Sequence of chain 1.C:
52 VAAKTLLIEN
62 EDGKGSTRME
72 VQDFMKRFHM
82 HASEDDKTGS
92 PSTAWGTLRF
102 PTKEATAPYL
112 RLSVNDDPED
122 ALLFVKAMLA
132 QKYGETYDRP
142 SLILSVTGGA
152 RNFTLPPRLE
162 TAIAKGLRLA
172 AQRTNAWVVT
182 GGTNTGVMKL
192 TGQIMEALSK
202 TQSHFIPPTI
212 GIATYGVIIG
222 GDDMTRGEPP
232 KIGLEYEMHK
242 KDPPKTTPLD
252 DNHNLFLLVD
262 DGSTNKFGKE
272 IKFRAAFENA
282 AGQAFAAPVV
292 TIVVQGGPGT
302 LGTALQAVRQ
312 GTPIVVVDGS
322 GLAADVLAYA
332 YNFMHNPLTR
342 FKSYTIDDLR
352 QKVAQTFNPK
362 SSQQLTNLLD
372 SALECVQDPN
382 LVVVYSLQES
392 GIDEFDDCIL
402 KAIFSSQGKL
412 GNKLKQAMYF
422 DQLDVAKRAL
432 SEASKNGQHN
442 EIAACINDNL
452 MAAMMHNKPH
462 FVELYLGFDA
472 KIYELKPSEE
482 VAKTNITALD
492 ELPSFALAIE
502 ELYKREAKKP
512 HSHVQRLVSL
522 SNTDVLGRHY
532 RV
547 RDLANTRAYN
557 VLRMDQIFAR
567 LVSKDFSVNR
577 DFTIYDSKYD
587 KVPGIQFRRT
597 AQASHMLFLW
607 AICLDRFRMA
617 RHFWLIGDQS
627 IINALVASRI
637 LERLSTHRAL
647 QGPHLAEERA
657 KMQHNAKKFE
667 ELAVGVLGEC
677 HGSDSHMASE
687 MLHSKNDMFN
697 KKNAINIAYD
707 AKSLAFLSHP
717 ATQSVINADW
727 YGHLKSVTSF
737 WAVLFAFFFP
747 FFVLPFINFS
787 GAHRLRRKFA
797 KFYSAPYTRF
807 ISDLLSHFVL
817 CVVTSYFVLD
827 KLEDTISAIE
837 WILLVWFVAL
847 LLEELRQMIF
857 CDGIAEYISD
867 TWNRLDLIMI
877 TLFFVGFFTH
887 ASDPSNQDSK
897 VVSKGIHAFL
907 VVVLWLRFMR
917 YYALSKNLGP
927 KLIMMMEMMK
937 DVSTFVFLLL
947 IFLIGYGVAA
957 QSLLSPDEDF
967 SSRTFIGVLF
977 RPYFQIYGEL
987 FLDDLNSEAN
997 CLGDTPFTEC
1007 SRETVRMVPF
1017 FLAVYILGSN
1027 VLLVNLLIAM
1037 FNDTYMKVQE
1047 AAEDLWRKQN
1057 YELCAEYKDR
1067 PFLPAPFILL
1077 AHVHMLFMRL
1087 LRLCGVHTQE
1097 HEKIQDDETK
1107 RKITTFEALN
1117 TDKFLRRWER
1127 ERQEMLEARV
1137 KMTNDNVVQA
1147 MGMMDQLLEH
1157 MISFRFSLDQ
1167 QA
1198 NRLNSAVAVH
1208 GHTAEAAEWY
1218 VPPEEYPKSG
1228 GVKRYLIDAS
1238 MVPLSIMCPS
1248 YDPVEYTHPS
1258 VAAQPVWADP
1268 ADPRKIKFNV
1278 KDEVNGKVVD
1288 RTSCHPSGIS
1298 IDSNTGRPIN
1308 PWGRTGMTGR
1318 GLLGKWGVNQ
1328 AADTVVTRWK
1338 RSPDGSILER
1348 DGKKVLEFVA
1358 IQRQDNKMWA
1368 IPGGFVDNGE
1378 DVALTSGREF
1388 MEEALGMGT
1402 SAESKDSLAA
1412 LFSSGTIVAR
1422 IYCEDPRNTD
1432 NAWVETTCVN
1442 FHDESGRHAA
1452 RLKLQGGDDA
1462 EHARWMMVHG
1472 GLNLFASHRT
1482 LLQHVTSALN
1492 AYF

This small molecule binds to this protein.
Small molecule (SMILES): Nc1ncnc2c1ncn2[C@@H]1O[C@H](CO[P](=O)(O)O[P](=O)(O)OC[C@H]2O[C@@H](O)[C@H](O)[C@@H]2O)[C@@H](O)[C@H]1O

Binding-site contacts:
Ligand atom O1A contacts residue ARG152 of chain 1.C at 2.9 Å (salt-bridge).
Ligand atom O2' contacts residue PHE268 of chain 1.C at 3.5 Å.
Ligand atom N9 contacts residue PHE268 of chain 1.C at 3.3 Å.
Ligand atom O3A contacts residue ALA151 of chain 1.C at 3.0 Å (h-bond).
Ligand atom N1 contacts residue ALA151 of chain 1.C at 3.5 Å.
Ligand atom C5D contacts residue GLY149 of chain 1.C at 3.5 Å.
Ligand atom PA contacts residue ALA151 of chain 1.C at 3.6 Å.
Ligand atom C1D contacts residue GLY149 of chain 1.C at 3.5 Å.
Ligand atom C2D contacts residue THR148 of chain 1.C at 3.4 Å.
Ligand atom O2D contacts residue ARG275 of chain 1.C at 2.9 Å (salt-bridge).
Ligand atom C1' contacts residue PHE268 of chain 1.C at 3.7 Å (hydrophobic).
Ligand atom C5 contacts residue PHE268 of chain 1.C at 3.7 Å (hydrophobic).
Ligand atom O4' contacts residue ARG152 of chain 1.C at 3.3 Å.
Ligand atom N1 contacts residue THR184 of chain 1.C at 3.1 Å (h-bond).
Ligand atom O1D contacts residue GLY149 of chain 1.C at 2.8 Å (h-bond).
Ligand atom O1A contacts residue ASN153 of chain 1.C at 2.8 Å (h-bond).
Ligand atom O2D contacts residue THR304 of chain 1.C at 3.6 Å.
Ligand atom O1A contacts residue GLY150 of chain 1.C at 3.4 Å.
Ligand atom C2 contacts residue ALA151 of chain 1.C at 3.7 Å (hydrophobic).
Ligand atom O3A contacts residue GLY150 of chain 1.C at 3.4 Å.
Ligand atom C6 contacts residue ALA151 of chain 1.C at 3.6 Å (hydrophobic).
Ligand atom C5' contacts residue ARG152 of chain 1.C at 3.8 Å.
Ligand atom C8 contacts residue PHE268 of chain 1.C at 3.4 Å (hydrophobic).
Ligand atom O4D contacts residue GLY149 of chain 1.C at 3.1 Å (h-bond).
Ligand atom N3 contacts residue PHE268 of chain 1.C at 3.7 Å.
Ligand atom O2B contacts residue THR301 of chain 1.C at 2.7 Å (h-bond).
Ligand atom N7 contacts residue PHE268 of chain 1.C at 3.5 Å.
Ligand atom C2 contacts residue THR248 of chain 1.C at 3.7 Å.
Ligand atom C4 contacts residue PHE268 of chain 1.C at 3.3 Å (hydrophobic).
Ligand atom O1D contacts residue THR148 of chain 1.C at 3.0 Å (h-bond).
Ligand atom C5D contacts residue THR301 of chain 1.C at 3.2 Å.
Ligand atom C3D contacts residue GLY300 of chain 1.C at 3.8 Å.
Ligand atom O2B contacts residue GLY297 of chain 1.C at 3.8 Å.
Ligand atom PA contacts residue GLY150 of chain 1.C at 3.8 Å.
Ligand atom O2B contacts residue GLY298 of chain 1.C at 2.9 Å (h-bond).
Ligand atom C5 contacts residue ALA151 of chain 1.C at 3.8 Å (hydrophobic).
Ligand atom O2A contacts residue GLY298 of chain 1.C at 3.5 Å.
Ligand atom O1A contacts residue ALA151 of chain 1.C at 2.9 Å (h-bond).
Ligand atom N3 contacts residue ARG152 of chain 1.C at 3.5 Å.
Ligand atom O2B contacts residue GLY150 of chain 1.C at 3.7 Å.